Binding-site contacts:
Ligand atom O2G contacts residue MG1 of chain 1.O at 2.6 Å.
Ligand atom O1B contacts residue LYS92 of chain 1.C at 3.4 Å.
Ligand atom C1' contacts residue LYS194 of chain 1.C at 3.4 Å.
Ligand atom O6 contacts residue LYS243 of chain 1.C at 3.4 Å (salt-bridge).
Ligand atom O3G contacts residue SER93 of chain 1.C at 3.3 Å (h-bond).
Ligand atom N7 contacts residue ASN242 of chain 1.C at 2.8 Å (h-bond).
Ligand atom O1G contacts residue VAL115 of chain 1.C at 2.8 Å.
Ligand atom O3G contacts residue MG1 of chain 1.O at 1.8 Å.
Ligand atom N1 contacts residue ASP196 of chain 1.C at 2.6 Å (salt-bridge).
Ligand atom PG contacts residue MG1 of chain 1.O at 2.5 Å.
Ligand atom O3' contacts residue TRS1 of chain 1.Q at 3.1 Å (h-bond).
Ligand atom O2B contacts residue SER93 of chain 1.C at 2.4 Å (h-bond).
Ligand atom N2 contacts residue ASP196 of chain 1.C at 2.5 Å (salt-bridge).
Ligand atom O2G contacts residue SER93 of chain 1.C at 2.1 Å (h-bond).
Ligand atom O2G contacts residue ASP136 of chain 1.C at 2.7 Å (salt-bridge).
Ligand atom O3A contacts residue GLY91 of chain 1.C at 2.9 Å (h-bond).
Ligand atom O1B contacts residue SER90 of chain 1.C at 3.3 Å (h-bond).
Ligand atom O2A contacts residue GLY113 of chain 1.C at 3.2 Å (h-bond).
Ligand atom C6 contacts residue ASP196 of chain 1.C at 3.4 Å.
Ligand atom O3A contacts residue GLY89 of chain 1.C at 3.4 Å.
Ligand atom N3B contacts residue VAL115 of chain 1.C at 3.4 Å.
Ligand atom C3' contacts residue TRS1 of chain 1.Q at 2.9 Å.
Ligand atom PG contacts residue VAL115 of chain 1.C at 3.2 Å.
Ligand atom O2B contacts residue LYS92 of chain 1.C at 2.3 Å (salt-bridge).
Ligand atom O2B contacts residue GLY91 of chain 1.C at 3.3 Å.
Ligand atom C2 contacts residue ASP196 of chain 1.C at 3.3 Å.
Ligand atom C6 contacts residue ASN242 of chain 1.C at 3.3 Å.
Ligand atom O3G contacts residue VAL115 of chain 1.C at 2.9 Å.
Ligand atom PB contacts residue LYS92 of chain 1.C at 3.3 Å.
Ligand atom O1A contacts residue GLY91 of chain 1.C at 3.1 Å.
Ligand atom O6 contacts residue ASN242 of chain 1.C at 2.2 Å (h-bond).
Ligand atom O6 contacts residue SER241 of chain 1.C at 3.0 Å.
Ligand atom O4' contacts residue LYS194 of chain 1.C at 2.9 Å.
Ligand atom PG contacts residue SER93 of chain 1.C at 3.1 Å.
Ligand atom O3A contacts residue SER90 of chain 1.C at 3.2 Å (h-bond).
Ligand atom O1B contacts residue GLY89 of chain 1.C at 2.7 Å (h-bond).
Ligand atom C5' contacts residue THR112 of chain 1.C at 2.9 Å.
Ligand atom N9 contacts residue LYS194 of chain 1.C at 3.4 Å.
Ligand atom O1A contacts residue SER94 of chain 1.C at 2.9 Å (h-bond).
Ligand atom O2A contacts residue THR112 of chain 1.C at 2.7 Å (h-bond).

This small molecule binds to this protein.
Small molecule (SMILES): Nc1nc2c(ncn2[C@@H]2O[C@H](CO[P](=O)(O)O[P](=O)(O)NP(=O)(O)O)[C@@H](O)[C@H]2O)c(=O)[nH]1

Sequence of chain 1.C:
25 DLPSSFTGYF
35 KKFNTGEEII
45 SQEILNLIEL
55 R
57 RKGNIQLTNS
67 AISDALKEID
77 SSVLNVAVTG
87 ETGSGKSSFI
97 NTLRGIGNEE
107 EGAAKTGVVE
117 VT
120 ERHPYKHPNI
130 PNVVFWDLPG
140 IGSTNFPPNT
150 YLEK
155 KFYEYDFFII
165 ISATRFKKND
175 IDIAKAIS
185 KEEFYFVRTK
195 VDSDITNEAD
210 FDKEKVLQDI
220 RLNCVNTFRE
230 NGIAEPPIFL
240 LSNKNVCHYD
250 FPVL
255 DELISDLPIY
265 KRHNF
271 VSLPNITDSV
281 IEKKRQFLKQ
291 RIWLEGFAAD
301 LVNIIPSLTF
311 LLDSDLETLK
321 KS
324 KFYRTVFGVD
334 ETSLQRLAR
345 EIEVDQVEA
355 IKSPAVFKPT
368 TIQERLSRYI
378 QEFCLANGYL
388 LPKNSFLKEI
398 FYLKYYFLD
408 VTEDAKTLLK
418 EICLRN